A protein and the small-molecule ligand that binds it are described below.
Small molecule (SMILES): N#Cc1ccc(N2CCNCC2)c(F)c1

Binding-site contacts:
Ligand atom C04 contacts residue ARG231 of chain 1.A at 3.9 Å.
Ligand atom N06 contacts residue THR228 of chain 1.A at 4.4 Å.
Ligand atom C12 contacts residue GLU240 of chain 1.A at 4.2 Å.
Ligand atom N06 contacts residue LEU227 of chain 1.A at 3.5 Å.
Ligand atom C02 contacts residue ARG231 of chain 1.A at 3.9 Å.
Ligand atom C03 contacts residue LEU227 of chain 1.A at 3.3 Å (hydrophobic).
Ligand atom F01 contacts residue ARG230 of chain 1.A at 3.4 Å.
Ligand atom C03 contacts residue ARG231 of chain 1.A at 3.6 Å.
Ligand atom F01 contacts residue ARG231 of chain 1.A at 3.7 Å.
Ligand atom C11 contacts residue ARG230 of chain 1.A at 3.5 Å.
Ligand atom C03 contacts residue ARG230 of chain 1.A at 4.2 Å.
Ligand atom C05 contacts residue ARG231 of chain 1.A at 4.0 Å.
Ligand atom C04 contacts residue LEU227 of chain 1.A at 3.9 Å (hydrophobic).
Ligand atom C12 contacts residue ARG230 of chain 1.A at 4.2 Å.
Ligand atom C02 contacts residue LEU227 of chain 1.A at 4.4 Å (hydrophobic).
Ligand atom N13 contacts residue GLU240 of chain 1.A at 4.4 Å.
Ligand atom C07 contacts residue ARG231 of chain 1.A at 4.5 Å.
Ligand atom N06 contacts residue ARG231 of chain 1.A at 3.5 Å (salt-bridge).
Ligand atom C02 contacts residue ARG230 of chain 1.A at 4.2 Å.
Ligand atom C05 contacts residue LEU227 of chain 1.A at 3.6 Å (hydrophobic).

Sequence of chain 1.A:
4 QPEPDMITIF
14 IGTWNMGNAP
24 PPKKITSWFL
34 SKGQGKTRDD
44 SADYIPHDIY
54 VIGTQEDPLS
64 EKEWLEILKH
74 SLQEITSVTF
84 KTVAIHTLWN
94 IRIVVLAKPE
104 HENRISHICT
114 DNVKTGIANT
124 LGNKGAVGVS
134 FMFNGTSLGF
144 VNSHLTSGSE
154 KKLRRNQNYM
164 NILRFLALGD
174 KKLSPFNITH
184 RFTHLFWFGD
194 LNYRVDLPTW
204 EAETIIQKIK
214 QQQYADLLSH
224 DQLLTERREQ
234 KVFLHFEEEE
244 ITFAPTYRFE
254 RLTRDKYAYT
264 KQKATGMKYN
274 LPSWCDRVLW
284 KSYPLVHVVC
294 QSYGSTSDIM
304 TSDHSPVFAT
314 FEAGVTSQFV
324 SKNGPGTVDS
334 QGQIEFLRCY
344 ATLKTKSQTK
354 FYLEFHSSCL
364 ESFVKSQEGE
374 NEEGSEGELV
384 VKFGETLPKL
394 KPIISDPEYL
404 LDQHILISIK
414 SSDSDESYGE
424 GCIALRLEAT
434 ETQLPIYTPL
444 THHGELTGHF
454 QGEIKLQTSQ